This protein binds this small molecule.
Small molecule (SMILES): Nc1ncnc2c1ncn2[C@@H]1O[C@H](CO[P](=O)(O)C[P](=O)(O)OP(=O)(O)O)[C@@H](O)[C@H]1O

Sequence of chain 1.A:
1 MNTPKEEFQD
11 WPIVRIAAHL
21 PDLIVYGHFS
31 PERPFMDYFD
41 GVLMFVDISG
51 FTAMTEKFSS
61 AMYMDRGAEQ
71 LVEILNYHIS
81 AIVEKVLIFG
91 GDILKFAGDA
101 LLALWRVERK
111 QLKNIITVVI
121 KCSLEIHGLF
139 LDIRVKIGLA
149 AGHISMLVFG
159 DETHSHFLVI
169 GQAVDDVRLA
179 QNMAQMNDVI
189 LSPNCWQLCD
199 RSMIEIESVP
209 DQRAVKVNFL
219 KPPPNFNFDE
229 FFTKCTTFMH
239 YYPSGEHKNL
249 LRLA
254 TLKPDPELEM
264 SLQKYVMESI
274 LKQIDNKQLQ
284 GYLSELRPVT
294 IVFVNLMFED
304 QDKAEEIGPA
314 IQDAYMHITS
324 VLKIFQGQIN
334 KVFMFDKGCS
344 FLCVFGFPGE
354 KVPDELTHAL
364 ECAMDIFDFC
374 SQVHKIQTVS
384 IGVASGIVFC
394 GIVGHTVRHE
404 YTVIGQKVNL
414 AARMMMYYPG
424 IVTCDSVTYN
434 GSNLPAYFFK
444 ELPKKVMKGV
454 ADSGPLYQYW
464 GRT

Binding-site contacts:
Ligand atom N6 contacts residue ALA97 of chain 1.A at 3.6 Å.
Ligand atom O3G contacts residue THR52 of chain 1.A at 2.6 Å (h-bond).
Ligand atom N6 contacts residue THR405 of chain 1.A at 3.6 Å.
Ligand atom O2G contacts residue GLY50 of chain 1.A at 2.9 Å (h-bond).
Ligand atom O4' contacts residue ALA415 of chain 1.A at 3.5 Å.
Ligand atom O2' contacts residue PHE338 of chain 1.A at 3.0 Å.
Ligand atom O3' contacts residue ARG416 of chain 1.A at 3.5 Å (salt-bridge).
Ligand atom N1 contacts residue ALA97 of chain 1.A at 3.5 Å.
Ligand atom O1B contacts residue ASP47 of chain 1.A at 2.7 Å (salt-bridge).
Ligand atom O1B contacts residue CA1 of chain 1.I at 2.5 Å.
Ligand atom PA contacts residue ARG416 of chain 1.A at 3.6 Å.
Ligand atom PB contacts residue SER49 of chain 1.A at 3.4 Å.
Ligand atom O2G contacts residue ASP99 of chain 1.A at 3.6 Å.
Ligand atom O1G contacts residue CA1 of chain 1.I at 2.4 Å.
Ligand atom O3' contacts residue PHE338 of chain 1.A at 3.1 Å.
Ligand atom N6 contacts residue VAL406 of chain 1.A at 2.8 Å (h-bond).
Ligand atom O1B contacts residue ILE48 of chain 1.A at 3.6 Å (h-bond).
Ligand atom O2B contacts residue SER49 of chain 1.A at 2.7 Å (h-bond).
Ligand atom N3 contacts residue PHE336 of chain 1.A at 3.6 Å.
Ligand atom O1A contacts residue ARG416 of chain 1.A at 3.1 Å (salt-bridge).
Ligand atom C6 contacts residue ALA97 of chain 1.A at 3.6 Å (hydrophobic).
Ligand atom C6 contacts residue GLY98 of chain 1.A at 3.5 Å.
Ligand atom N7 contacts residue VAL411 of chain 1.A at 3.3 Å.
Ligand atom O2' contacts residue ARG176 of chain 1.A at 3.4 Å (salt-bridge).
Ligand atom O4' contacts residue ASN412 of chain 1.A at 3.6 Å.
Ligand atom N6 contacts residue GLY98 of chain 1.A at 3.0 Å (h-bond).
Ligand atom O3G contacts residue ASN412 of chain 1.A at 2.8 Å (h-bond).
Ligand atom O1B contacts residue SER49 of chain 1.A at 3.5 Å (h-bond).
Ligand atom O2G contacts residue PHE51 of chain 1.A at 3.1 Å (h-bond).
Ligand atom O5' contacts residue ARG416 of chain 1.A at 2.9 Å (salt-bridge).
Ligand atom O1G contacts residue ASP99 of chain 1.A at 2.8 Å (salt-bridge).
Ligand atom N1 contacts residue LEU345 of chain 1.A at 3.5 Å.
Ligand atom C2 contacts residue ALA97 of chain 1.A at 3.6 Å (hydrophobic).
Ligand atom O3B contacts residue SER49 of chain 1.A at 3.2 Å (h-bond).
Ligand atom PB contacts residue CA1 of chain 1.I at 3.5 Å.
Ligand atom C2 contacts residue PHE336 of chain 1.A at 3.1 Å (hydrophobic).
Ligand atom O2G contacts residue THR52 of chain 1.A at 3.0 Å (h-bond).
Ligand atom C5' contacts residue ASN412 of chain 1.A at 3.6 Å.
Ligand atom C8 contacts residue ASN412 of chain 1.A at 3.1 Å.
Ligand atom PG contacts residue THR52 of chain 1.A at 3.5 Å.